Binding-site contacts:
Ligand atom C9 contacts residue GLY221 of chain 1.A at 3.8 Å.
Ligand atom O4 contacts residue GLY221 of chain 1.A at 4.3 Å.
Ligand atom C1 contacts residue ASP28 of chain 1.A at 3.3 Å.
Ligand atom C11 contacts residue TYR222 of chain 1.A at 4.0 Å (hydrophobic).
Ligand atom C1 contacts residue GLY221 of chain 1.A at 4.2 Å.
Ligand atom C5 contacts residue GLU220 of chain 1.A at 3.3 Å.
Ligand atom C10 contacts residue GLY221 of chain 1.A at 3.6 Å.
Ligand atom C10 contacts residue GLU220 of chain 1.A at 4.0 Å.
Ligand atom C1 contacts residue LEU24 of chain 1.A at 4.1 Å (hydrophobic).
Ligand atom P1 contacts residue SER225 of chain 1.A at 1.4 Å.
Ligand atom C5 contacts residue SER225 of chain 1.A at 2.5 Å.
Ligand atom C13 contacts residue PHE223 of chain 1.A at 4.1 Å (hydrophobic).
Ligand atom O4 contacts residue HIS228 of chain 1.A at 4.2 Å.
Ligand atom O3 contacts residue PHE223 of chain 1.A at 3.2 Å (h-bond).
Ligand atom O3 contacts residue LEU224 of chain 1.A at 3.7 Å.
Ligand atom C6 contacts residue SER225 of chain 1.A at 3.7 Å.
Ligand atom O3 contacts residue GLU220 of chain 1.A at 3.1 Å.
Ligand atom O4 contacts residue PHE223 of chain 1.A at 3.0 Å (h-bond).
Ligand atom C11 contacts residue GLY221 of chain 1.A at 3.8 Å.
Ligand atom C6 contacts residue GLU220 of chain 1.A at 4.3 Å.
Ligand atom P1 contacts residue GLY221 of chain 1.A at 3.4 Å.
Ligand atom O3 contacts residue TYR222 of chain 1.A at 3.3 Å (h-bond).
Ligand atom C9 contacts residue ASP28 of chain 1.A at 4.1 Å.
Ligand atom C1 contacts residue MET27 of chain 1.A at 4.2 Å (hydrophobic).
Ligand atom C7 contacts residue GLY221 of chain 1.A at 4.4 Å.
Ligand atom C9 contacts residue GLU220 of chain 1.A at 4.4 Å.
Ligand atom C12 contacts residue PHE223 of chain 1.A at 3.8 Å (hydrophobic).
Ligand atom O3 contacts residue GLY221 of chain 1.A at 2.3 Å (h-bond).
Ligand atom C8 contacts residue GLY221 of chain 1.A at 4.2 Å.
Ligand atom C13 contacts residue GLY221 of chain 1.A at 3.9 Å.
Ligand atom O4 contacts residue SER225 of chain 1.A at 2.7 Å (h-bond).
Ligand atom P1 contacts residue GLU220 of chain 1.A at 4.2 Å.
Ligand atom C11 contacts residue SER225 of chain 1.A at 3.9 Å.
Ligand atom O3 contacts residue SER225 of chain 1.A at 2.3 Å (h-bond).
Ligand atom C13 contacts residue MET27 of chain 1.A at 3.9 Å (hydrophobic).
Ligand atom C5 contacts residue GLY221 of chain 1.A at 3.3 Å.
Ligand atom O3 contacts residue ALA219 of chain 1.A at 4.3 Å.
Ligand atom C8 contacts residue GLU220 of chain 1.A at 3.5 Å.
Ligand atom C11 contacts residue PHE223 of chain 1.A at 3.1 Å (hydrophobic).
Ligand atom P1 contacts residue PHE223 of chain 1.A at 3.4 Å.

A small-molecule ligand and the protein it binds are described below.
Small molecule (SMILES): CCCCCC[P](=O)(O)OCCCC

Sequence of chain 1.A:
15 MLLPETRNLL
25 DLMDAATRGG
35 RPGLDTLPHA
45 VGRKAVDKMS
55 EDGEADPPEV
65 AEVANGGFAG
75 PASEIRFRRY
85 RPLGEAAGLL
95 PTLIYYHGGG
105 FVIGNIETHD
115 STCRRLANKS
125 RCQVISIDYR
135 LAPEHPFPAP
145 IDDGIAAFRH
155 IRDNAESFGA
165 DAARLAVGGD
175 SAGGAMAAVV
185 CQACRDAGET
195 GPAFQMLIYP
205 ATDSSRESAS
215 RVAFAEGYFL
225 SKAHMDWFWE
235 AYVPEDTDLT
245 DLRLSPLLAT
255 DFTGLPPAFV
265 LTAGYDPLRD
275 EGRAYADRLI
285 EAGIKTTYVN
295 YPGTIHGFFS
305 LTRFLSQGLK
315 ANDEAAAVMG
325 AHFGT